Binding-site contacts:
Ligand atom O5 contacts residue THR236 of chain 1.A at 3.5 Å (h-bond).
Ligand atom C6 contacts residue THR236 of chain 1.A at 3.4 Å.
Ligand atom N2 contacts residue ASN234 of chain 1.A at 2.9 Å (h-bond).
Ligand atom C5 contacts residue ASN234 of chain 1.A at 3.7 Å.
Ligand atom C7 contacts residue ASN234 of chain 1.A at 3.5 Å.
Ligand atom O7 contacts residue ASN234 of chain 1.A at 4.3 Å.
Ligand atom C3 contacts residue ASN234 of chain 1.A at 3.8 Å.
Ligand atom C8 contacts residue ASN234 of chain 1.A at 3.6 Å.
Ligand atom O7 contacts residue GLU465 of chain 1.G at 3.9 Å.
Ligand atom C4 contacts residue ASN234 of chain 1.A at 4.2 Å.
Ligand atom C1 contacts residue ASN234 of chain 1.A at 1.4 Å.
Ligand atom O6 contacts residue THR236 of chain 1.A at 4.5 Å.
Ligand atom C2 contacts residue ASN234 of chain 1.A at 2.5 Å.
Ligand atom C5 contacts residue THR236 of chain 1.A at 4.0 Å.
Ligand atom O5 contacts residue ASN234 of chain 1.A at 2.4 Å (h-bond).

This protein binds this small molecule.
Small molecule (SMILES): CC(=O)N[C@@H]1[C@@H](O)[C@H](O)[C@@H](CO)O[C@H]1O

Sequence of chain 1.A:
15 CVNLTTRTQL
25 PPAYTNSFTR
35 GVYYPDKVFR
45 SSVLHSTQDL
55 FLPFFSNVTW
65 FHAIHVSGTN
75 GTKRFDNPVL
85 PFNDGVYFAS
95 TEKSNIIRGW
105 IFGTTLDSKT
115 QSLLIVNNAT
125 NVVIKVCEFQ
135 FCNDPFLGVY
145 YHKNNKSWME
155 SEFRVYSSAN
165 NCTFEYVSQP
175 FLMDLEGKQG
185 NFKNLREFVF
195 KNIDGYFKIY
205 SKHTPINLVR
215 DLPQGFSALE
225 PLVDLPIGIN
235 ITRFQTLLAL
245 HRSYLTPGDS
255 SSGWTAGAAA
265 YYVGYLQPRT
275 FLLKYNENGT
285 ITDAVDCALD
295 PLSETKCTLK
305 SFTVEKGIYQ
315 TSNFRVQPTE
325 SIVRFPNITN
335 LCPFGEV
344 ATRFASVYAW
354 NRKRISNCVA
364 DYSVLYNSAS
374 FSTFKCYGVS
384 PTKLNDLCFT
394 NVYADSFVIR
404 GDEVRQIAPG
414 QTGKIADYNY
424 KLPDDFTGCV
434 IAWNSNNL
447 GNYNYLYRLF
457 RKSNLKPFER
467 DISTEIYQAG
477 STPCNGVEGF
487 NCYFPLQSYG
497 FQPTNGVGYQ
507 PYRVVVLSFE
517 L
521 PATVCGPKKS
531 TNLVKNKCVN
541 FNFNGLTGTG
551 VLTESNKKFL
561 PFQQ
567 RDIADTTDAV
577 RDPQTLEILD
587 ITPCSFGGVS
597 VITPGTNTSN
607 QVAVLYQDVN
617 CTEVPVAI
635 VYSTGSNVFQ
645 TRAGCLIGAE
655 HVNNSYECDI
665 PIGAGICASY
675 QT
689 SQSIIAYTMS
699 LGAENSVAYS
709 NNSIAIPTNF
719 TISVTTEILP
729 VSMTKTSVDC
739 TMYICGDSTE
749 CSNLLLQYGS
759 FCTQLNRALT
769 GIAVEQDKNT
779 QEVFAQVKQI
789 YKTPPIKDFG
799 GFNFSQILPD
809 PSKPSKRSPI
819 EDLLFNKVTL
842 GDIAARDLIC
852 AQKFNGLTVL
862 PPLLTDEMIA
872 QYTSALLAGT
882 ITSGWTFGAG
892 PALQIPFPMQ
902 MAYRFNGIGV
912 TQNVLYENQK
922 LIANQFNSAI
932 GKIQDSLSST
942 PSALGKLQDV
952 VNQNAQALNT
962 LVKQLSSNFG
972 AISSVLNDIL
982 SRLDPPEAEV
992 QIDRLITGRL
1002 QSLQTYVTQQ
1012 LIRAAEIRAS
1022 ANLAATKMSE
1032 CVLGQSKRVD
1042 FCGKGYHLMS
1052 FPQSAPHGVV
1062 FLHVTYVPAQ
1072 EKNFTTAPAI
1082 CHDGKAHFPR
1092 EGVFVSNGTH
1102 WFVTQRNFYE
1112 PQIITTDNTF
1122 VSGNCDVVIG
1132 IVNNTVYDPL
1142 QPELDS

Sequence of chain 1.G:
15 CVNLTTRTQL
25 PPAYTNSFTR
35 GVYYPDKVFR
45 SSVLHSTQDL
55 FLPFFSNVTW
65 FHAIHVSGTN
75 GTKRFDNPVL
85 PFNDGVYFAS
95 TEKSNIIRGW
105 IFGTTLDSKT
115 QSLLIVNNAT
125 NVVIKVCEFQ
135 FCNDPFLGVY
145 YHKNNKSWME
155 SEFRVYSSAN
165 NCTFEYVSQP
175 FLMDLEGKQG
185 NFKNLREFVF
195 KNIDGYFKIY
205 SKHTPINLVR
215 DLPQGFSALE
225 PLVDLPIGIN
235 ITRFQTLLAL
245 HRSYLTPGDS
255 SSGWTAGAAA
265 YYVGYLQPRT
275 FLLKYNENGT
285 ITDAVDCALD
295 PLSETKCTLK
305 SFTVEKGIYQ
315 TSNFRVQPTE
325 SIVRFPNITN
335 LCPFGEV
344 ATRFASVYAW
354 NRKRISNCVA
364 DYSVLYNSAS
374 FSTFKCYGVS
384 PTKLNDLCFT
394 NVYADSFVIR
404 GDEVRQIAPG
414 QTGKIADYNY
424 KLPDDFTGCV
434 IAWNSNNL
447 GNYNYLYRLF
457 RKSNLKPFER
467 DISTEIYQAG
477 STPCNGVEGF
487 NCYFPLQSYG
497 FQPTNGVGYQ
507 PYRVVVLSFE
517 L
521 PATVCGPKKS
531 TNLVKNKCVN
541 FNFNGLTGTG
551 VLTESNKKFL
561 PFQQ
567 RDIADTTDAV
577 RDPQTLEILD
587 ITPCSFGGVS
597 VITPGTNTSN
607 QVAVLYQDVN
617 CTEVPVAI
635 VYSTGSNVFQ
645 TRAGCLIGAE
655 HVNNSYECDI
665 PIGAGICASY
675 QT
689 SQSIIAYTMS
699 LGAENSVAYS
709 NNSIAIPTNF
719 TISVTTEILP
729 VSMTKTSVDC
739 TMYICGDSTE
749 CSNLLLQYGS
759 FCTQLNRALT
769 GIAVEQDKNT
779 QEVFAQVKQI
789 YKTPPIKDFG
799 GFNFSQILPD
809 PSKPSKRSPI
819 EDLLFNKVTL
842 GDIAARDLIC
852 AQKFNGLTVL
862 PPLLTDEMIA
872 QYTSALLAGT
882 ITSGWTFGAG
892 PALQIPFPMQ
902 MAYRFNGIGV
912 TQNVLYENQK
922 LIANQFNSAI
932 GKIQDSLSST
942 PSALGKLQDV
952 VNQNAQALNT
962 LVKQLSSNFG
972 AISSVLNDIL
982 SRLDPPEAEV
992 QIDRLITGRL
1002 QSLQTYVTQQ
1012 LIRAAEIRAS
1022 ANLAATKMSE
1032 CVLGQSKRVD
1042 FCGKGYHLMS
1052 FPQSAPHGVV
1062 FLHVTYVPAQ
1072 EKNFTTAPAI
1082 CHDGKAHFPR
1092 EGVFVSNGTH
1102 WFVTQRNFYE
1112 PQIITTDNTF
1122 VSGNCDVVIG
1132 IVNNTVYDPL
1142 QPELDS